Binding-site contacts:
Ligand atom C6 contacts residue SER367 of chain 1.E at 3.5 Å.
Ligand atom O5 contacts residue VAL368 of chain 1.E at 3.6 Å.
Ligand atom O5 contacts residue SER367 of chain 1.E at 4.5 Å.
Ligand atom C6 contacts residue THR366 of chain 1.E at 3.2 Å.
Ligand atom C7 contacts residue ASN306 of chain 1.E at 3.4 Å.
Ligand atom C8 contacts residue ALA303 of chain 1.E at 4.5 Å (hydrophobic).
Ligand atom C8 contacts residue ASN306 of chain 1.E at 4.5 Å.
Ligand atom N2 contacts residue ASN306 of chain 1.E at 2.8 Å (h-bond).
Ligand atom C3 contacts residue ASN306 of chain 1.E at 3.8 Å.
Ligand atom O6 contacts residue THR366 of chain 1.E at 2.7 Å (h-bond).
Ligand atom C8 contacts residue LYS302 of chain 1.E at 3.6 Å.
Ligand atom C1 contacts residue VAL368 of chain 1.E at 4.2 Å (hydrophobic).
Ligand atom O6 contacts residue SER367 of chain 1.E at 4.1 Å.
Ligand atom C4 contacts residue ASN306 of chain 1.E at 4.3 Å.
Ligand atom C2 contacts residue ASN306 of chain 1.E at 2.5 Å.
Ligand atom C5 contacts residue ASN306 of chain 1.E at 3.8 Å.
Ligand atom C1 contacts residue ASN306 of chain 1.E at 1.5 Å.
Ligand atom O5 contacts residue ASN306 of chain 1.E at 2.5 Å (h-bond).
Ligand atom O7 contacts residue ASN306 of chain 1.E at 3.6 Å.

This small molecule binds to this protein.
Small molecule (SMILES): CC(=O)N[C@@H]1[C@@H](O)[C@H](O)[C@@H](CO)O[C@H]1O

Sequence of chain 1.E:
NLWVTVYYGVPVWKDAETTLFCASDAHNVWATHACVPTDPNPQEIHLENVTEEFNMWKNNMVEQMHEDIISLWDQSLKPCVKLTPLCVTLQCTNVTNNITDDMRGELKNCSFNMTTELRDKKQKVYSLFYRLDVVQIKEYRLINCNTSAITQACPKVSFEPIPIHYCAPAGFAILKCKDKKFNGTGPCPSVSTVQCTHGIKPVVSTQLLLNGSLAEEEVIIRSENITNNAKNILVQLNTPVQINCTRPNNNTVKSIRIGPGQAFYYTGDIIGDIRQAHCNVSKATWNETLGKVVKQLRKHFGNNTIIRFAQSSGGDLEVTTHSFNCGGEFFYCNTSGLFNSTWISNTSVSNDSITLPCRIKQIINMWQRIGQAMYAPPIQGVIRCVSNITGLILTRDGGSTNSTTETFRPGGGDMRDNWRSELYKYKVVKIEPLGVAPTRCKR